This protein binds this small molecule.
Small molecule (SMILES): CN[C@@H]1[C@H](O)[C@H](NC)[C@H]2O[C@@]3(O)C(=O)C[C@@H](C)O[C@H]3O[C@@H]2[C@H]1O

Binding-site contacts:
Ligand atom C12 contacts residue TRP111 of chain 1.A at 3.7 Å (hydrophobic).
Ligand atom C10 contacts residue GLU86 of chain 1.A at 4.1 Å.
Ligand atom O11 contacts residue ASP46 of chain 1.A at 3.8 Å.
Ligand atom O5 contacts residue ASP180 of chain 1.A at 2.7 Å (salt-bridge).
Ligand atom C3 contacts residue TRP111 of chain 1.A at 4.0 Å (hydrophobic).
Ligand atom N10 contacts residue ATP1 of chain 1.F at 2.8 Å (h-bond).
Ligand atom C8 contacts residue TRP111 of chain 1.A at 3.8 Å (hydrophobic).
Ligand atom C1M contacts residue ATP1 of chain 1.F at 3.4 Å.
Ligand atom C11 contacts residue GLU86 of chain 1.A at 4.0 Å.
Ligand atom C2 contacts residue TYR84 of chain 1.A at 3.7 Å (hydrophobic).
Ligand atom O1B contacts residue TRP111 of chain 1.A at 3.9 Å.
Ligand atom O11 contacts residue MG1 of chain 1.E at 3.2 Å.
Ligand atom O5 contacts residue ASN183 of chain 1.A at 3.1 Å (h-bond).
Ligand atom C4 contacts residue ASP180 of chain 1.A at 3.4 Å.
Ligand atom C1M contacts residue GLU86 of chain 1.A at 3.2 Å.
Ligand atom C12 contacts residue MG1 of chain 1.E at 3.6 Å.
Ligand atom N10 contacts residue ASP129 of chain 1.A at 3.9 Å.
Ligand atom C2M contacts residue TRP111 of chain 1.A at 3.6 Å (hydrophobic).
Ligand atom O1 contacts residue MG1 of chain 1.E at 3.7 Å.
Ligand atom O4 contacts residue ASP180 of chain 1.A at 2.7 Å (salt-bridge).
Ligand atom N10 contacts residue GLU86 of chain 1.A at 3.7 Å.
Ligand atom C5 contacts residue ASP180 of chain 1.A at 3.5 Å.
Ligand atom O1 contacts residue TRP111 of chain 1.A at 3.7 Å.
Ligand atom C10 contacts residue TRP111 of chain 1.A at 3.6 Å (hydrophobic).
Ligand atom O11 contacts residue ATP1 of chain 1.F at 3.4 Å (h-bond).
Ligand atom C1M contacts residue ASP129 of chain 1.A at 3.5 Å.
Ligand atom C11 contacts residue ATP1 of chain 1.F at 3.8 Å.
Ligand atom C2M contacts residue GLU110 of chain 1.A at 3.7 Å.
Ligand atom O4 contacts residue ASN183 of chain 1.A at 4.0 Å.
Ligand atom C6 contacts residue MG1 of chain 1.E at 3.1 Å.
Ligand atom O11 contacts residue GLU86 of chain 1.A at 2.7 Å (salt-bridge).
Ligand atom C2 contacts residue TRP111 of chain 1.A at 4.0 Å (hydrophobic).
Ligand atom O2B contacts residue ATP1 of chain 1.F at 3.5 Å (h-bond).
Ligand atom C10 contacts residue ATP1 of chain 1.F at 4.0 Å.
Ligand atom O2B contacts residue MG1 of chain 1.E at 2.5 Å.
Ligand atom C8M contacts residue TRP111 of chain 1.A at 4.0 Å (hydrophobic).
Ligand atom C2M contacts residue TYR84 of chain 1.A at 3.5 Å (hydrophobic).
Ligand atom O4 contacts residue NA1 of chain 1.C at 3.8 Å.
Ligand atom C11 contacts residue MG1 of chain 1.E at 3.8 Å.
Ligand atom O1B contacts residue ASP180 of chain 1.A at 4.0 Å.

Sequence of chain 1.A:
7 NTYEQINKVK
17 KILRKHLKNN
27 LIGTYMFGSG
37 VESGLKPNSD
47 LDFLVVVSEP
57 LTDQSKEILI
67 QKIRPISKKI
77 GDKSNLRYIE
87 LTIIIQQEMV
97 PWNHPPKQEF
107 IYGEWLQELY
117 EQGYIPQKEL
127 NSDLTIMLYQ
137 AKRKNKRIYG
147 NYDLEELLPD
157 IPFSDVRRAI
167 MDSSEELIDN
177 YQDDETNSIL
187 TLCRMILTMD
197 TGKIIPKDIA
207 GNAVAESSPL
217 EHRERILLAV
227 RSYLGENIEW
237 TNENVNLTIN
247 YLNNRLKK